This protein binds this small molecule.
Small molecule (SMILES): CC(=O)O[C@H]1C(=O)[C@@]2(C)[C@H]([C@H](OC(=O)c3ccccc3)[C@]3(O)C[C@H](OC(=O)[C@H](O)[C@@H](NC(=O)c4ccccc4)c4ccccc4)C(C)=C1C3(C)C)[C@]1(OC(C)=O)CO[C@@H]1C[C@@H]2O

Sequence of chain 30.C:
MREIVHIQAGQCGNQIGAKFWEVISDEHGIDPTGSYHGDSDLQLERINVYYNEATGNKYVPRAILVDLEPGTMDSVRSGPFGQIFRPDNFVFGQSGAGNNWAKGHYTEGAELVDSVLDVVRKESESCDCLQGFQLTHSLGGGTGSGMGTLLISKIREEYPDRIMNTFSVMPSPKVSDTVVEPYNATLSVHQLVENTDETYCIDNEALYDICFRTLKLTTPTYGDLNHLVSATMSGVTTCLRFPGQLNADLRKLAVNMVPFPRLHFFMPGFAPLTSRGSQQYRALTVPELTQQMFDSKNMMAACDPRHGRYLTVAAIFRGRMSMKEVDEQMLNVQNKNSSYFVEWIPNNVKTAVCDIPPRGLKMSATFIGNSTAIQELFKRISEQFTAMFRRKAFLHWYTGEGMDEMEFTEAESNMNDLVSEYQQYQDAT

Binding-site contacts:
Ligand atom O12 contacts residue GLY360 of chain 30.C at 3.4 Å (h-bond).
Ligand atom O07 contacts residue ARG276 of chain 30.C at 3.8 Å.
Ligand atom C14 contacts residue THR274 of chain 30.C at 3.6 Å.
Ligand atom C19 contacts residue THR274 of chain 30.C at 3.2 Å.
Ligand atom C06 contacts residue ASP224 of chain 30.C at 3.4 Å.
Ligand atom C44 contacts residue GLY360 of chain 30.C at 3.9 Å.
Ligand atom C28 contacts residue PRO358 of chain 30.C at 3.8 Å (hydrophobic).
Ligand atom C19 contacts residue ARG276 of chain 30.C at 3.9 Å.
Ligand atom C13 contacts residue HIS227 of chain 30.C at 3.9 Å.
Ligand atom C06 contacts residue HIS227 of chain 30.C at 2.3 Å.
Ligand atom C17 contacts residue LEU361 of chain 30.C at 3.9 Å (hydrophobic).
Ligand atom O13 contacts residue GLY360 of chain 30.C at 3.8 Å.
Ligand atom O13 contacts residue ARG359 of chain 30.C at 3.1 Å (salt-bridge).
Ligand atom C40 contacts residue VAL23 of chain 30.C at 3.5 Å (hydrophobic).
Ligand atom C05 contacts residue HIS227 of chain 30.C at 2.9 Å.
Ligand atom C16 contacts residue PRO272 of chain 30.C at 3.6 Å (hydrophobic).
Ligand atom C36 contacts residue HIS227 of chain 30.C at 3.7 Å.
Ligand atom C14 contacts residue LEU215 of chain 30.C at 3.8 Å (hydrophobic).
Ligand atom O13 contacts residue PRO358 of chain 30.C at 3.5 Å.
Ligand atom O14 contacts residue HIS227 of chain 30.C at 2.1 Å (h-bond).
Ligand atom C04 contacts residue HIS227 of chain 30.C at 3.3 Å.
Ligand atom O06 contacts residue LEU273 of chain 30.C at 3.6 Å.
Ligand atom C40 contacts residue SER234 of chain 30.C at 3.1 Å.
Ligand atom O06 contacts residue LEU215 of chain 30.C at 3.7 Å.
Ligand atom C42 contacts residue VAL23 of chain 30.C at 3.4 Å (hydrophobic).
Ligand atom C08 contacts residue HIS227 of chain 30.C at 2.9 Å.
Ligand atom C39 contacts residue ALA231 of chain 30.C at 3.8 Å (hydrophobic).
Ligand atom O05 contacts residue LEU361 of chain 30.C at 3.8 Å.
Ligand atom C08 contacts residue LEU228 of chain 30.C at 3.6 Å (hydrophobic).
Ligand atom O08 contacts residue ARG276 of chain 30.C at 3.3 Å.
Ligand atom C07 contacts residue HIS227 of chain 30.C at 2.3 Å.
Ligand atom C15 contacts residue PRO272 of chain 30.C at 3.3 Å (hydrophobic).
Ligand atom C41 contacts residue SER234 of chain 30.C at 3.7 Å.
Ligand atom O06 contacts residue PRO272 of chain 30.C at 3.6 Å.
Ligand atom C09 contacts residue HIS227 of chain 30.C at 3.3 Å.
Ligand atom C44 contacts residue LEU361 of chain 30.C at 3.8 Å (hydrophobic).
Ligand atom C41 contacts residue VAL23 of chain 30.C at 2.8 Å (hydrophobic).
Ligand atom C31 contacts residue HIS227 of chain 30.C at 3.8 Å.
Ligand atom C30 contacts residue HIS227 of chain 30.C at 3.1 Å.
Ligand atom O06 contacts residue THR274 of chain 30.C at 3.1 Å (h-bond).